Sequence of chain 1.A:
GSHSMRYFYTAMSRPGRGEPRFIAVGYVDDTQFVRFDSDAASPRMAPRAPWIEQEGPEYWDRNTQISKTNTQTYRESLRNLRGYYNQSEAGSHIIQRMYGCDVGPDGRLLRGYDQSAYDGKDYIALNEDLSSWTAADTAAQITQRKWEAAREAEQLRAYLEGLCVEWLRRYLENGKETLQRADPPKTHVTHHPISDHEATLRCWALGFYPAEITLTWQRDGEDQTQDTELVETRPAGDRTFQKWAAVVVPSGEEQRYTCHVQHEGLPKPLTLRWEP

A small-molecule ligand and the protein it binds are described below.
Small molecule (SMILES): CC(C)[C@H](NC(=O)[C@@H](N)[C@@H](C)O)C(=O)N[C@@H](C)C(=O)N[C@@H](C)C(=O)N[C@@H](CO)C(=O)NCC(=O)N[C@@H](CC1=NC=NC1)C(=O)N[C@@H](CO)C(=O)N[C@@H](Cc1ccc(O)cc1)C(=O)O

Binding-site contacts:
Ligand atom O contacts residue TYR159 of chain 1.A at 2.6 Å (h-bond).
Ligand atom O contacts residue TRP147 of chain 1.A at 3.3 Å (h-bond).
Ligand atom OG contacts residue ASN70 of chain 1.A at 2.6 Å (h-bond).
Ligand atom CB contacts residue ASN70 of chain 1.A at 3.4 Å.
Ligand atom CA contacts residue TYR159 of chain 1.A at 3.5 Å (hydrophobic).
Ligand atom OG1 contacts residue ARG62 of chain 1.A at 3.0 Å (salt-bridge).
Ligand atom CG2 contacts residue ASN63 of chain 1.A at 3.2 Å.
Ligand atom N contacts residue TYR159 of chain 1.A at 3.5 Å.
Ligand atom OXT contacts residue TYR84 of chain 1.A at 2.8 Å (h-bond).
Ligand atom O contacts residue ASN80 of chain 1.A at 2.9 Å (h-bond).
Ligand atom OG contacts residue THR69 of chain 1.A at 3.5 Å.
Ligand atom CE2 contacts residue SER116 of chain 1.A at 3.4 Å.
Ligand atom CA contacts residue SER77 of chain 1.A at 3.4 Å.
Ligand atom O contacts residue ARG62 of chain 1.A at 3.0 Å (salt-bridge).
Ligand atom O contacts residue TYR7 of chain 1.A at 3.4 Å.
Ligand atom C contacts residue TYR7 of chain 1.A at 3.1 Å (hydrophobic).
Ligand atom CG1 contacts residue ASN63 of chain 1.A at 3.2 Å.
Ligand atom OXT contacts residue THR143 of chain 1.A at 2.6 Å (h-bond).
Ligand atom N contacts residue GLU152 of chain 1.A at 3.0 Å (salt-bridge).
Ligand atom O contacts residue ILE66 of chain 1.A at 3.3 Å.
Ligand atom N contacts residue ASN63 of chain 1.A at 3.1 Å (h-bond).
Ligand atom O contacts residue TYR84 of chain 1.A at 3.3 Å (h-bond).
Ligand atom OG contacts residue ILE66 of chain 1.A at 3.1 Å (h-bond).
Ligand atom CZ contacts residue SER116 of chain 1.A at 3.3 Å.
Ligand atom CA contacts residue TYR99 of chain 1.A at 3.5 Å (hydrophobic).
Ligand atom OG1 contacts residue ASN63 of chain 1.A at 2.7 Å (h-bond).
Ligand atom N contacts residue TYR99 of chain 1.A at 2.9 Å (h-bond).
Ligand atom OH contacts residue SER116 of chain 1.A at 2.4 Å (h-bond).
Ligand atom O contacts residue TRP147 of chain 1.A at 3.2 Å (h-bond).
Ligand atom OH contacts residue ARG97 of chain 1.A at 3.1 Å.
Ligand atom N contacts residue TYR7 of chain 1.A at 2.7 Å (h-bond).
Ligand atom N contacts residue TYR171 of chain 1.A at 2.8 Å (h-bond).
Ligand atom CA contacts residue ASN70 of chain 1.A at 3.5 Å.
Ligand atom N contacts residue SER77 of chain 1.A at 2.9 Å (h-bond).
Ligand atom CA contacts residue GLU152 of chain 1.A at 3.2 Å.
Ligand atom CD1 contacts residue SER77 of chain 1.A at 3.4 Å.
Ligand atom O contacts residue LYS146 of chain 1.A at 3.2 Å (salt-bridge).
Ligand atom CA contacts residue TYR171 of chain 1.A at 3.5 Å (hydrophobic).
Ligand atom CA contacts residue TYR7 of chain 1.A at 3.0 Å (hydrophobic).
Ligand atom C contacts residue TYR84 of chain 1.A at 3.5 Å (hydrophobic).